This protein binds this small molecule.
Small molecule (SMILES): O=C(O[C@@H]1O[C@H](C(=O)O)[C@@H](O)[C@H](O)[C@H]1O)c1c[nH]c2cc(F)c(-c3ccc([C@@H]4CCCCO4)cc3)c(F)c12

Binding-site contacts:
Ligand atom O9 contacts residue SEP42 of chain 1.B at 3.9 Å.
Ligand atom C10 contacts residue ARG17 of chain 1.B at 3.6 Å.
Ligand atom C26 contacts residue GLY21 of chain 1.A at 3.2 Å.
Ligand atom N1 contacts residue ASP90 of chain 1.A at 2.8 Å (salt-bridge).
Ligand atom C26 contacts residue LYS33 of chain 1.A at 3.3 Å.
Ligand atom C14 contacts residue ASP90 of chain 1.A at 3.7 Å.
Ligand atom C25 contacts residue SEP42 of chain 1.B at 3.7 Å.
Ligand atom O9 contacts residue GLY21 of chain 1.A at 3.5 Å (h-bond).
Ligand atom C7 contacts residue ILE48 of chain 1.A at 3.6 Å (hydrophobic).
Ligand atom C22 contacts residue LYS33 of chain 1.A at 3.7 Å.
Ligand atom C4 contacts residue VAL47 of chain 1.B at 3.5 Å (hydrophobic).
Ligand atom C9 contacts residue ASP90 of chain 1.A at 3.3 Å.
Ligand atom C10 contacts residue ASP90 of chain 1.A at 3.8 Å.
Ligand atom F1 contacts residue LYS31 of chain 1.A at 3.8 Å.
Ligand atom C5 contacts residue VAL47 of chain 1.B at 3.7 Å (hydrophobic).
Ligand atom C2 contacts residue LEU20 of chain 1.A at 3.5 Å (hydrophobic).
Ligand atom C4 contacts residue SEP42 of chain 1.B at 3.8 Å.
Ligand atom C14 contacts residue ARG17 of chain 1.B at 3.3 Å.
Ligand atom C23 contacts residue SEP42 of chain 1.B at 3.6 Å.
Ligand atom C10 contacts residue ILE48 of chain 1.A at 3.3 Å (hydrophobic).
Ligand atom N1 contacts residue ILE48 of chain 1.A at 3.6 Å.
Ligand atom C9 contacts residue ILE48 of chain 1.A at 3.4 Å (hydrophobic).
Ligand atom C1 contacts residue LEU20 of chain 1.A at 3.7 Å (hydrophobic).
Ligand atom N1 contacts residue ARG17 of chain 1.B at 3.2 Å (salt-bridge).
Ligand atom C4 contacts residue LYS33 of chain 1.A at 3.7 Å.
Ligand atom O5 contacts residue ASN44 of chain 1.B at 3.0 Å (h-bond).
Ligand atom O4 contacts residue THR19 of chain 1.B at 3.8 Å.
Ligand atom O9 contacts residue LYS33 of chain 1.A at 2.5 Å (salt-bridge).
Ligand atom O1 contacts residue ASN45 of chain 1.B at 3.4 Å (h-bond).
Ligand atom C12 contacts residue ARG17 of chain 1.B at 3.7 Å.
Ligand atom F2 contacts residue PHE92 of chain 1.A at 3.6 Å.
Ligand atom C3 contacts residue LYS33 of chain 1.A at 3.5 Å.
Ligand atom C3 contacts residue VAL47 of chain 1.B at 3.7 Å (hydrophobic).
Ligand atom C11 contacts residue ARG17 of chain 1.B at 3.7 Å.
Ligand atom C8 contacts residue ILE48 of chain 1.A at 3.9 Å (hydrophobic).
Ligand atom C2 contacts residue LYS33 of chain 1.A at 3.7 Å.
Ligand atom C13 contacts residue ARG17 of chain 1.B at 3.6 Å.
Ligand atom C24 contacts residue THR40 of chain 1.B at 3.6 Å.
Ligand atom C1 contacts residue ILE48 of chain 1.A at 3.7 Å (hydrophobic).
Ligand atom O1 contacts residue LYS31 of chain 1.A at 3.5 Å (salt-bridge).

Sequence of chain 1.A:
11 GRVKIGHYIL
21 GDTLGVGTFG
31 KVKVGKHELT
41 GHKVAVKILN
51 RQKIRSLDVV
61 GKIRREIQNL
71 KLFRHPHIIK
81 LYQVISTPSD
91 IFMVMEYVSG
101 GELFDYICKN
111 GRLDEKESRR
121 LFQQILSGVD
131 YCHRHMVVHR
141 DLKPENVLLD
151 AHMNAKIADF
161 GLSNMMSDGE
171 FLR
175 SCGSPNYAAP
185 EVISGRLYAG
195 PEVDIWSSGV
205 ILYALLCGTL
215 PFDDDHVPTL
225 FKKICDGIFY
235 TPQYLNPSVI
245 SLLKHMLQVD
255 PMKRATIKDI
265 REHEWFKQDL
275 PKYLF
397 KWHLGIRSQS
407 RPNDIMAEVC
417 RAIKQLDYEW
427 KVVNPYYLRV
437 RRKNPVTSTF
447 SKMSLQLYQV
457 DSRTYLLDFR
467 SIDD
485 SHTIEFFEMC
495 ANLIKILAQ

Sequence of chain 1.B:
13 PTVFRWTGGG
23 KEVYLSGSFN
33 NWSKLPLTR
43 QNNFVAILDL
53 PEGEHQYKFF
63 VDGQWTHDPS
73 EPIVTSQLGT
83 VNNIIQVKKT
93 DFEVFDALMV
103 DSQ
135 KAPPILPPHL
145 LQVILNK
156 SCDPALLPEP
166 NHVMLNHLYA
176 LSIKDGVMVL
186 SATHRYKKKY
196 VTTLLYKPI